Binding-site contacts:
Ligand atom C3 contacts residue ASN149 of chain 1.A at 3.8 Å.
Ligand atom C8 contacts residue ASN149 of chain 1.A at 3.8 Å.
Ligand atom C5 contacts residue TRP152 of chain 1.A at 3.7 Å (hydrophobic).
Ligand atom C7 contacts residue ASN149 of chain 1.A at 3.6 Å.
Ligand atom N2 contacts residue ASN148 of chain 1.A at 3.6 Å (h-bond).
Ligand atom C6 contacts residue TRP152 of chain 1.A at 3.4 Å (hydrophobic).
Ligand atom N2 contacts residue ASN149 of chain 1.A at 2.9 Å (h-bond).
Ligand atom C5 contacts residue ASN149 of chain 1.A at 3.7 Å.
Ligand atom C8 contacts residue TRP152 of chain 1.A at 4.3 Å (hydrophobic).
Ligand atom O5 contacts residue ASN149 of chain 1.A at 2.4 Å (h-bond).
Ligand atom C1 contacts residue TRP152 of chain 1.A at 3.5 Å (hydrophobic).
Ligand atom C4 contacts residue ASN149 of chain 1.A at 4.2 Å.
Ligand atom C2 contacts residue ASN149 of chain 1.A at 2.5 Å.
Ligand atom C2 contacts residue TRP152 of chain 1.A at 3.8 Å (hydrophobic).
Ligand atom O7 contacts residue ASN149 of chain 1.A at 4.4 Å.
Ligand atom C1 contacts residue ASN149 of chain 1.A at 1.4 Å.
Ligand atom O6 contacts residue TRP152 of chain 1.A at 3.6 Å.
Ligand atom C4 contacts residue TRP152 of chain 1.A at 4.1 Å (hydrophobic).
Ligand atom O7 contacts residue ASN148 of chain 1.A at 3.0 Å (h-bond).
Ligand atom O5 contacts residue TRP152 of chain 1.A at 3.0 Å.
Ligand atom C7 contacts residue ASN148 of chain 1.A at 3.6 Å.

Sequence of chain 1.A:
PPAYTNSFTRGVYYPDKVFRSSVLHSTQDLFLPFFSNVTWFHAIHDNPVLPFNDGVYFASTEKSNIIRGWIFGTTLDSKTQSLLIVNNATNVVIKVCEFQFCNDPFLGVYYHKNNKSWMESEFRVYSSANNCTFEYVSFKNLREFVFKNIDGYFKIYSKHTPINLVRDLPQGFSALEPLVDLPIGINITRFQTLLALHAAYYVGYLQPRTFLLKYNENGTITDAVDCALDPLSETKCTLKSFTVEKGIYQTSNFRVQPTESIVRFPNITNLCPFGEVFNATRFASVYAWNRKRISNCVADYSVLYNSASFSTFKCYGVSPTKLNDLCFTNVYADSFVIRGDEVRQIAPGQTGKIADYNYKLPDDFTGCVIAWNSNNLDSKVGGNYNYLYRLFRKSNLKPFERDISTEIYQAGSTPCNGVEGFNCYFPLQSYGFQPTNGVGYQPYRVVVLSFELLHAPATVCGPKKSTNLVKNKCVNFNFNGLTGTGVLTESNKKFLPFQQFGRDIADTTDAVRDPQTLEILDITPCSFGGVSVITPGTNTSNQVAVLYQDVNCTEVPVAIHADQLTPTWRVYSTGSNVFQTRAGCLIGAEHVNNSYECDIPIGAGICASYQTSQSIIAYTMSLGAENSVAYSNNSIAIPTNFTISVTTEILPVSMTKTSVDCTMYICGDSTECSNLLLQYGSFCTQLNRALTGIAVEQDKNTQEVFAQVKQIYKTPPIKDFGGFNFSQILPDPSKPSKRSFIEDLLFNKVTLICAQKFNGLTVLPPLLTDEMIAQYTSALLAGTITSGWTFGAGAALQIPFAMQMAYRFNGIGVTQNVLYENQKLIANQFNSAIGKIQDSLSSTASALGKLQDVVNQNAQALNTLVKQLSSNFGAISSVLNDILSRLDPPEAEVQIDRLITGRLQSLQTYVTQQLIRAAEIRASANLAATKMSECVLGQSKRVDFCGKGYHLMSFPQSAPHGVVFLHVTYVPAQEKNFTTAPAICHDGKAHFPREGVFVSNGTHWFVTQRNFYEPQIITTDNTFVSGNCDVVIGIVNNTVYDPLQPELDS

This protein binds this small molecule.
Small molecule (SMILES): CC(=O)N[C@@H]1[C@@H](O)[C@H](O)[C@@H](CO)O[C@H]1O